The protein below binds the small molecule below.
Small molecule (SMILES): O=C1c2cc(-c3ccc(O)cc3)cc(Cc3ccccc3)c2C[C@]1(CO)Cc1ccc(O)cc1

Sequence of chain 1.N:
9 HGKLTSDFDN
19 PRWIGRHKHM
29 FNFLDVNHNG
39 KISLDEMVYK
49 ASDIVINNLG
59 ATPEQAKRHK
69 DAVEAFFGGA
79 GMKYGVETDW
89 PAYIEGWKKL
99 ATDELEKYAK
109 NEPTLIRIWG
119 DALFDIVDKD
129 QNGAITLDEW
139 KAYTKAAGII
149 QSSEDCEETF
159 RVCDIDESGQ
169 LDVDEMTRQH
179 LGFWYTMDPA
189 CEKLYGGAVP

Binding-site contacts:
Ligand atom C28 contacts residue TYR91 of chain 1.N at 3.1 Å (hydrophobic).
Ligand atom C09 contacts residue HIS178 of chain 1.N at 3.7 Å.
Ligand atom O03 contacts residue HIS25 of chain 1.N at 2.9 Å (h-bond).
Ligand atom C07 contacts residue ILE114 of chain 1.N at 3.5 Å (hydrophobic).
Ligand atom O04 contacts residue ILE147 of chain 1.N at 3.6 Å.
Ligand atom C28 contacts residue TRP95 of chain 1.N at 3.3 Å (hydrophobic).
Ligand atom C04 contacts residue LEU121 of chain 1.N at 3.6 Å (hydrophobic).
Ligand atom C12 contacts residue TRP117 of chain 1.N at 3.5 Å (hydrophobic).
Ligand atom C09 contacts residue PHE122 of chain 1.N at 3.4 Å (hydrophobic).
Ligand atom O04 contacts residue TYR193 of chain 1.N at 2.9 Å (h-bond).
Ligand atom C08 contacts residue HIS178 of chain 1.N at 3.5 Å.
Ligand atom O01 contacts residue HIS178 of chain 1.N at 3.0 Å.
Ligand atom C03 contacts residue TYR193 of chain 1.N at 3.3 Å (hydrophobic).
Ligand atom O01 contacts residue TYR193 of chain 1.N at 3.7 Å.
Ligand atom C20 contacts residue LYS48 of chain 1.N at 3.7 Å.
Ligand atom C29 contacts residue TRP95 of chain 1.N at 3.4 Å (hydrophobic).
Ligand atom C06 contacts residue HIS178 of chain 1.N at 3.6 Å.
Ligand atom C21 contacts residue LEU32 of chain 1.N at 3.7 Å (hydrophobic).
Ligand atom C29 contacts residue TRP182 of chain 1.N at 3.6 Å (hydrophobic).
Ligand atom C13 contacts residue TYR141 of chain 1.N at 3.5 Å (hydrophobic).
Ligand atom C17 contacts residue TYR141 of chain 1.N at 3.3 Å (hydrophobic).
Ligand atom O02 contacts residue MET174 of chain 1.N at 3.6 Å.
Ligand atom C25 contacts residue MET28 of chain 1.N at 3.5 Å (hydrophobic).
Ligand atom C18 contacts residue TYR141 of chain 1.N at 3.7 Å (hydrophobic).
Ligand atom C08 contacts residue GLY118 of chain 1.N at 3.4 Å.
Ligand atom O03 contacts residue TYR91 of chain 1.N at 2.5 Å (h-bond).
Ligand atom C30 contacts residue TRP182 of chain 1.N at 3.4 Å (hydrophobic).
Ligand atom C28 contacts residue MET28 of chain 1.N at 3.5 Å (hydrophobic).
Ligand atom O03 contacts residue MET28 of chain 1.N at 3.6 Å.
Ligand atom C07 contacts residue GLY118 of chain 1.N at 3.5 Å.
Ligand atom C29 contacts residue MET28 of chain 1.N at 3.6 Å (hydrophobic).
Ligand atom C22 contacts residue MET28 of chain 1.N at 3.6 Å (hydrophobic).
Ligand atom C27 contacts residue TYR91 of chain 1.N at 3.0 Å (hydrophobic).
Ligand atom C29 contacts residue HIS25 of chain 1.N at 3.3 Å.
Ligand atom C19 contacts residue ALA49 of chain 1.N at 3.5 Å (hydrophobic).
Ligand atom O02 contacts residue GLY118 of chain 1.N at 3.5 Å.
Ligand atom C28 contacts residue HIS25 of chain 1.N at 3.5 Å.
Ligand atom C07 contacts residue HIS178 of chain 1.N at 3.4 Å.
Ligand atom O03 contacts residue TRP95 of chain 1.N at 3.0 Å (h-bond).
Ligand atom C26 contacts residue MET28 of chain 1.N at 3.7 Å (hydrophobic).